A protein and the small-molecule ligand that binds it are described below.
Small molecule (SMILES): CC(=O)N[C@@H]1[C@@H](O)[C@H](O)[C@@H](CO)O[C@H]1O

Sequence of chain 1.A:
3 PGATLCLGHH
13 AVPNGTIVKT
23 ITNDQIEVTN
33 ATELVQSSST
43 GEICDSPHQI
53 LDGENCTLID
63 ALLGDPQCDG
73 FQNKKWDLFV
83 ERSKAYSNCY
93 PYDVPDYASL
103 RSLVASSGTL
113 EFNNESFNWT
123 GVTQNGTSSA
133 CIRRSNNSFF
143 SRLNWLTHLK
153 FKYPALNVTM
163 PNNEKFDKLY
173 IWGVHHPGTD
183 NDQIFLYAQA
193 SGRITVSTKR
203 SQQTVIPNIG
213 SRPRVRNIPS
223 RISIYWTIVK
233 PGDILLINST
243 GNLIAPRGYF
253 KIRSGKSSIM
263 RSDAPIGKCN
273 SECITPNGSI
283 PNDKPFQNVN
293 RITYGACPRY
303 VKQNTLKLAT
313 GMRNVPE

Sequence of chain 3.A:
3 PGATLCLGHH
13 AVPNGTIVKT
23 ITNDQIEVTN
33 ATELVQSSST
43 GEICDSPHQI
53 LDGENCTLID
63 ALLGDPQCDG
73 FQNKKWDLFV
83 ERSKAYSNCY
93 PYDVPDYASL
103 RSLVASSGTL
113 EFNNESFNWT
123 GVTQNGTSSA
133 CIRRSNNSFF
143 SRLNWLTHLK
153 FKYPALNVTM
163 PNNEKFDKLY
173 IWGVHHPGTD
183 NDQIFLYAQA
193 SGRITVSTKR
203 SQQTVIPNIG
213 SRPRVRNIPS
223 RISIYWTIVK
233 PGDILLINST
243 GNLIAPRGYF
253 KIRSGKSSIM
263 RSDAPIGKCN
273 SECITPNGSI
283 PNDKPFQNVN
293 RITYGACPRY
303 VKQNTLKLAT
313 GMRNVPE

Binding-site contacts:
Ligand atom O5 contacts residue LEU158 of chain 3.A at 3.6 Å.
Ligand atom O3 contacts residue THR242 of chain 3.A at 4.1 Å.
Ligand atom O7 contacts residue THR242 of chain 3.A at 3.1 Å.
Ligand atom O7 contacts residue ARG195 of chain 3.A at 4.1 Å.
Ligand atom C6 contacts residue NAG1 of chain 3.D at 3.7 Å.
Ligand atom C5 contacts residue ALA157 of chain 3.A at 4.3 Å (hydrophobic).
Ligand atom C8 contacts residue ARG195 of chain 3.A at 4.1 Å.
Ligand atom C4 contacts residue ASN240 of chain 3.A at 4.3 Å.
Ligand atom O7 contacts residue ASN240 of chain 3.A at 3.8 Å.
Ligand atom O6 contacts residue ASN159 of chain 3.A at 3.9 Å.
Ligand atom C7 contacts residue THR242 of chain 3.A at 4.0 Å.
Ligand atom C7 contacts residue ASN240 of chain 3.A at 3.5 Å.
Ligand atom C5 contacts residue ASN159 of chain 3.A at 4.3 Å.
Ligand atom C1 contacts residue ASN240 of chain 3.A at 1.5 Å.
Ligand atom C2 contacts residue ASN240 of chain 3.A at 2.5 Å.
Ligand atom C5 contacts residue ASN240 of chain 3.A at 3.7 Å.
Ligand atom O5 contacts residue ASN240 of chain 3.A at 2.4 Å (h-bond).
Ligand atom C1 contacts residue LEU158 of chain 3.A at 3.8 Å (hydrophobic).
Ligand atom O3 contacts residue ALA157 of chain 3.A at 4.0 Å.
Ligand atom C2 contacts residue ALA157 of chain 3.A at 4.1 Å (hydrophobic).
Ligand atom C3 contacts residue ALA157 of chain 3.A at 4.1 Å (hydrophobic).
Ligand atom C4 contacts residue ALA157 of chain 3.A at 3.6 Å (hydrophobic).
Ligand atom O6 contacts residue ALA157 of chain 3.A at 3.7 Å.
Ligand atom C7 contacts residue SER241 of chain 3.A at 4.2 Å.
Ligand atom O7 contacts residue SER241 of chain 3.A at 3.3 Å.
Ligand atom N2 contacts residue ASN240 of chain 3.A at 2.9 Å (h-bond).
Ligand atom C8 contacts residue ASN240 of chain 3.A at 4.0 Å.
Ligand atom C5 contacts residue NAG1 of chain 3.D at 4.1 Å.
Ligand atom C3 contacts residue ASN240 of chain 3.A at 3.9 Å.
Ligand atom O5 contacts residue ASN159 of chain 3.A at 3.5 Å.
Ligand atom C2 contacts residue LEU158 of chain 3.A at 4.4 Å (hydrophobic).
Ligand atom C8 contacts residue ILE211 of chain 1.A at 3.8 Å (hydrophobic).
Ligand atom O5 contacts residue ALA157 of chain 3.A at 4.1 Å.
Ligand atom C1 contacts residue ASN159 of chain 3.A at 4.2 Å.
Ligand atom C6 contacts residue ASN159 of chain 3.A at 4.0 Å.